A small-molecule ligand and the protein it binds are described below.
Small molecule (SMILES): CC(=O)N[C@H]1[C@H](O[C@H]2[C@H](O)[C@@H](NC(C)=O)CO[C@@H]2CO)O[C@H](CO)[C@@H](O)[C@@H]1O

Binding-site contacts:
Ligand atom C7 contacts residue ASN795 of chain 1.B at 4.2 Å.
Ligand atom O5 contacts residue ASN795 of chain 1.B at 2.4 Å (h-bond).
Ligand atom C5 contacts residue GLN798 of chain 1.B at 4.4 Å.
Ligand atom C6 contacts residue GLN798 of chain 1.B at 4.1 Å.
Ligand atom C4 contacts residue ASN795 of chain 1.B at 4.2 Å.
Ligand atom C5 contacts residue ASN795 of chain 1.B at 3.6 Å.
Ligand atom C1 contacts residue ASN795 of chain 1.B at 1.4 Å.
Ligand atom C3 contacts residue ASN795 of chain 1.B at 3.8 Å.
Ligand atom N2 contacts residue ASN795 of chain 1.B at 2.9 Å (h-bond).
Ligand atom C2 contacts residue ASN795 of chain 1.B at 2.5 Å.

Sequence of chain 1.B:
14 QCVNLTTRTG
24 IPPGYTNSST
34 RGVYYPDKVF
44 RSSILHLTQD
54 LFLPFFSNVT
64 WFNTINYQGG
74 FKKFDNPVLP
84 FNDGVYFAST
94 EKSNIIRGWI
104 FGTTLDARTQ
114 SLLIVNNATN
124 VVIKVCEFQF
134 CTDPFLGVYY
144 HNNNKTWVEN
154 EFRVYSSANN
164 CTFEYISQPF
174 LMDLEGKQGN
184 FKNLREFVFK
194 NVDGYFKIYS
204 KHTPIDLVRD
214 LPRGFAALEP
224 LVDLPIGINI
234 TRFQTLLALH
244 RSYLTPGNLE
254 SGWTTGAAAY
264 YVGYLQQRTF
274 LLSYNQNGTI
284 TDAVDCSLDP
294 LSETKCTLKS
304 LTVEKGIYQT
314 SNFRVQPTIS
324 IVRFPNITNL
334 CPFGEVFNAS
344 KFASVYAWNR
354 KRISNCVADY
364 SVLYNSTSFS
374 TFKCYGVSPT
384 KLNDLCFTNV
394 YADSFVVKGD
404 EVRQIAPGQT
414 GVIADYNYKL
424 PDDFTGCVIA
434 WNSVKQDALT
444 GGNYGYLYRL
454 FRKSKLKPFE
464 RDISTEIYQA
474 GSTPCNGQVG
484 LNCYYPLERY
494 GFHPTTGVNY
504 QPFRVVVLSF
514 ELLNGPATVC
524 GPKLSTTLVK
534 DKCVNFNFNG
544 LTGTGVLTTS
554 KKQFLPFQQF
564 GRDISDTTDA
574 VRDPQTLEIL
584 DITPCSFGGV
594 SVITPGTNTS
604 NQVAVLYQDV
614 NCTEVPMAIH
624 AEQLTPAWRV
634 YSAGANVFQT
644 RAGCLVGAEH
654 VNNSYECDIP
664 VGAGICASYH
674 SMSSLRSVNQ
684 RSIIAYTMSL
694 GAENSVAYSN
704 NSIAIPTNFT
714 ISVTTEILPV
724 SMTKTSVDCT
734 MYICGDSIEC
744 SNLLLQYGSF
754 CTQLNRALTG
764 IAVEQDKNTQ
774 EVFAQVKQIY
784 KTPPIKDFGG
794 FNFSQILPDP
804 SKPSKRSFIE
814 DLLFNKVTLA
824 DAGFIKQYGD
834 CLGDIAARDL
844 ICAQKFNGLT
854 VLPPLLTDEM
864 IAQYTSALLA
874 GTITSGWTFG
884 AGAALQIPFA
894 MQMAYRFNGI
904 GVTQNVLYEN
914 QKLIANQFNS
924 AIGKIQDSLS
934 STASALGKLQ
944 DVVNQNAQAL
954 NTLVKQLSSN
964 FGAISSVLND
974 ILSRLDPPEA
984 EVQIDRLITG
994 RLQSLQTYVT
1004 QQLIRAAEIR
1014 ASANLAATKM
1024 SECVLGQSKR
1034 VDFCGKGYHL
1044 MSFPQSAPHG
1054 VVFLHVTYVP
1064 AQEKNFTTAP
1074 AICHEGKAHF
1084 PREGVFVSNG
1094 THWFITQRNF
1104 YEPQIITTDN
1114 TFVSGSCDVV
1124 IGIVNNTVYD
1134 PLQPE